The protein below binds the small molecule below.
Small molecule (SMILES): CC(=O)N[C@H]1[C@H](O[C@H]2[C@H](O)[C@@H](NC(C)=O)CO[C@@H]2CO)O[C@H](CO)[C@@H](O)[C@@H]1O

Binding-site contacts:
Ligand atom C4 contacts residue ASN23 of chain 1.A at 4.2 Å.
Ligand atom C7 contacts residue ASN23 of chain 1.A at 3.5 Å.
Ligand atom O5 contacts residue GLN26 of chain 1.A at 3.6 Å (h-bond).
Ligand atom C3 contacts residue ASN23 of chain 1.A at 3.8 Å.
Ligand atom C1 contacts residue SER25 of chain 1.A at 4.1 Å.
Ligand atom O7 contacts residue ASN23 of chain 1.A at 3.8 Å.
Ligand atom N2 contacts residue ASN23 of chain 1.A at 2.9 Å (h-bond).
Ligand atom C1 contacts residue GLN26 of chain 1.A at 3.9 Å.
Ligand atom C5 contacts residue SER25 of chain 1.A at 4.2 Å.
Ligand atom C2 contacts residue ASN23 of chain 1.A at 2.5 Å.
Ligand atom C5 contacts residue ASN23 of chain 1.A at 3.6 Å.
Ligand atom C1 contacts residue ASN23 of chain 1.A at 1.4 Å.
Ligand atom O6 contacts residue SER25 of chain 1.A at 4.3 Å.
Ligand atom O6 contacts residue GLN26 of chain 1.A at 3.5 Å.
Ligand atom O5 contacts residue ASN23 of chain 1.A at 2.3 Å (h-bond).
Ligand atom O5 contacts residue SER25 of chain 1.A at 4.2 Å.
Ligand atom C8 contacts residue ASN23 of chain 1.A at 4.2 Å.

Sequence of chain 1.A:
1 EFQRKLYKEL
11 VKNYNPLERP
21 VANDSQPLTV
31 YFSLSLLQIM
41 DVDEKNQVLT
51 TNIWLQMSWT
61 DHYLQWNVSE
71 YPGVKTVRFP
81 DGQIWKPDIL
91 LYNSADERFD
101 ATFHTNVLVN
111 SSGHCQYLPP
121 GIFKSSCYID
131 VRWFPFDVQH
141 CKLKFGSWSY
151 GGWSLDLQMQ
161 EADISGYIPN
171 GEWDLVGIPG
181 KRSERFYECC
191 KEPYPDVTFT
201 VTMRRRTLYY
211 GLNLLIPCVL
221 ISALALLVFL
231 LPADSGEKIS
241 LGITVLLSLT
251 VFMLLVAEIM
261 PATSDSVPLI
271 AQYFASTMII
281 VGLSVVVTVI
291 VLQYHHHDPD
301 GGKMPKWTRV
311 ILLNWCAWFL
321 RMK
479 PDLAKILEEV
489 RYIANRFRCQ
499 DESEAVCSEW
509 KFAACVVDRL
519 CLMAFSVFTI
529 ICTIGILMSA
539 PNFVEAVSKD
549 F